Sequence of chain 1.A:
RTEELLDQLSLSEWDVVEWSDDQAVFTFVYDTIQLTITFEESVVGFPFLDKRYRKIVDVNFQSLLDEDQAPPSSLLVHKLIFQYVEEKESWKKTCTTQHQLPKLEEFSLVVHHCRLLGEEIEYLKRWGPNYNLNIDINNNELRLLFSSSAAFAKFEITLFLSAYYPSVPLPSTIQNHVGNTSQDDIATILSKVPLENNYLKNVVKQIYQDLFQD

Binding-site contacts:
Ligand atom CZ contacts residue SER79 of chain 1.A at 3.6 Å.
Ligand atom N contacts residue TYR35 of chain 1.A at 3.3 Å.
Ligand atom CZ contacts residue LEU69 of chain 1.A at 3.8 Å (hydrophobic).
Ligand atom CB contacts residue SER79 of chain 1.A at 3.4 Å.
Ligand atom CG contacts residue TYR35 of chain 1.A at 3.8 Å (hydrophobic).
Ligand atom O contacts residue PRO76 of chain 1.A at 3.6 Å.
Ligand atom CE2 contacts residue GLU128 of chain 1.A at 3.6 Å.
Ligand atom CD1 contacts residue SER79 of chain 1.A at 3.8 Å.
Ligand atom CD2 contacts residue TYR35 of chain 1.A at 3.5 Å (hydrophobic).
Ligand atom O contacts residue LEU70 of chain 1.A at 3.2 Å.
Ligand atom CE1 contacts residue SER79 of chain 1.A at 3.6 Å.
Ligand atom O contacts residue SER79 of chain 1.A at 2.5 Å (h-bond).
Ligand atom CA contacts residue LEU69 of chain 1.A at 3.6 Å (hydrophobic).
Ligand atom C contacts residue ASP71 of chain 1.A at 3.7 Å.
Ligand atom CZ3 contacts residue PRO76 of chain 1.A at 3.7 Å (hydrophobic).
Ligand atom O contacts residue THR37 of chain 1.A at 3.8 Å.
Ligand atom CZ2 contacts residue GLU128 of chain 1.A at 3.2 Å.
Ligand atom N contacts residue LEU69 of chain 1.A at 3.4 Å (h-bond).
Ligand atom NH2 contacts residue TYR35 of chain 1.A at 3.7 Å.
Ligand atom CD1 contacts residue VAL34 of chain 1.A at 3.6 Å (hydrophobic).
Ligand atom CH2 contacts residue GLU128 of chain 1.A at 3.2 Å.
Ligand atom CE3 contacts residue PRO76 of chain 1.A at 3.2 Å (hydrophobic).
Ligand atom CE1 contacts residue VAL34 of chain 1.A at 3.3 Å (hydrophobic).
Ligand atom C contacts residue SER79 of chain 1.A at 3.4 Å.
Ligand atom CG contacts residue GLN74 of chain 1.A at 3.7 Å.
Ligand atom CZ3 contacts residue GLU128 of chain 1.A at 3.6 Å.
Ligand atom OH contacts residue VAL82 of chain 1.A at 3.7 Å.
Ligand atom NH2 contacts residue GLN67 of chain 1.A at 3.7 Å.
Ligand atom NE2 contacts residue GLU125 of chain 1.A at 3.3 Å (salt-bridge).
Ligand atom CZ contacts residue VAL34 of chain 1.A at 3.7 Å (hydrophobic).
Ligand atom NH2 contacts residue LEU69 of chain 1.A at 3.3 Å.
Ligand atom N contacts residue ASP71 of chain 1.A at 3.6 Å.
Ligand atom CD2 contacts residue ASP36 of chain 1.A at 3.6 Å.
Ligand atom NH1 contacts residue TYR35 of chain 1.A at 3.6 Å (h-bond).
Ligand atom CE2 contacts residue TYR35 of chain 1.A at 3.6 Å (hydrophobic).
Ligand atom O contacts residue ASP71 of chain 1.A at 2.8 Å (salt-bridge).
Ligand atom NE1 contacts residue GLU128 of chain 1.A at 3.7 Å.
Ligand atom CD contacts residue LEU70 of chain 1.A at 3.7 Å (hydrophobic).
Ligand atom C contacts residue ASP71 of chain 1.A at 3.8 Å.
Ligand atom CG contacts residue ALA75 of chain 1.A at 3.6 Å (hydrophobic).

The protein below binds the small molecule below.
Small molecule (SMILES): CC(C)C[C@H](NC(=O)[C@@H]1CCCN1C(=O)[C@H](Cc1ccc(O)cc1)NC(=O)[C@H](CC1=CN=C2CC=CC=C12)NC(=O)[C@H](CCCCN)NC(=O)[C@H](CCCN=C(N)N)NC(=O)[C@@H](N)CCC(N)=O)C(=O)N[C@@H](CCCN=C(N)N)C(=O)N1CCC[C@H]1C=O